Sequence of chain 1.A:
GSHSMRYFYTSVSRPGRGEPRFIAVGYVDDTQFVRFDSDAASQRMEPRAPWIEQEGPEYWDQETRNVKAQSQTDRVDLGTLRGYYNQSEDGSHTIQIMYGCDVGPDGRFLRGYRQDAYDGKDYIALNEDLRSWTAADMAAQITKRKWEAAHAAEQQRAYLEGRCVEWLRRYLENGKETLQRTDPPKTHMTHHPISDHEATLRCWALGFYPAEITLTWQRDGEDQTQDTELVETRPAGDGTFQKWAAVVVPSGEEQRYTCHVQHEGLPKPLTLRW

Binding-site contacts:
Ligand atom O contacts residue TRP147 of chain 1.A at 3.0 Å (h-bond).
Ligand atom N contacts residue TYR99 of chain 1.A at 2.9 Å (h-bond).
Ligand atom CD contacts residue ASP77 of chain 1.A at 3.5 Å.
Ligand atom OH contacts residue GLN155 of chain 1.A at 3.4 Å.
Ligand atom NH2 contacts residue GLN155 of chain 1.A at 3.2 Å.
Ligand atom O contacts residue THR80 of chain 1.A at 3.4 Å.
Ligand atom CZ contacts residue GLN155 of chain 1.A at 3.4 Å.
Ligand atom CG1 contacts residue GLU63 of chain 1.A at 3.5 Å.
Ligand atom N contacts residue TYR7 of chain 1.A at 3.0 Å (h-bond).
Ligand atom CG2 contacts residue TYR7 of chain 1.A at 3.3 Å (hydrophobic).
Ligand atom C contacts residue TYR84 of chain 1.A at 3.3 Å (hydrophobic).
Ligand atom CB contacts residue ASP77 of chain 1.A at 3.5 Å.
Ligand atom CE contacts residue ARG114 of chain 1.A at 3.3 Å.
Ligand atom CE contacts residue ASP116 of chain 1.A at 3.1 Å.
Ligand atom O contacts residue TYR159 of chain 1.A at 2.5 Å (h-bond).
Ligand atom CG2 contacts residue TYR9 of chain 1.A at 3.5 Å (hydrophobic).
Ligand atom CG contacts residue TYR99 of chain 1.A at 3.3 Å (hydrophobic).
Ligand atom C contacts residue TYR7 of chain 1.A at 3.4 Å (hydrophobic).
Ligand atom N contacts residue GLU63 of chain 1.A at 2.9 Å (salt-bridge).
Ligand atom SD contacts residue GLN156 of chain 1.A at 3.3 Å (h-bond).
Ligand atom C contacts residue LYS146 of chain 1.A at 3.4 Å.
Ligand atom CD1 contacts residue VAL67 of chain 1.A at 3.5 Å (hydrophobic).
Ligand atom CB contacts residue ASN66 of chain 1.A at 3.2 Å.
Ligand atom O contacts residue TYR84 of chain 1.A at 3.2 Å (h-bond).
Ligand atom CA contacts residue TYR171 of chain 1.A at 3.5 Å (hydrophobic).
Ligand atom N contacts residue ASP77 of chain 1.A at 3.0 Å (salt-bridge).
Ligand atom CE contacts residue TYR99 of chain 1.A at 3.3 Å (hydrophobic).
Ligand atom N contacts residue ASN66 of chain 1.A at 3.4 Å (h-bond).
Ligand atom NZ contacts residue ASP116 of chain 1.A at 2.6 Å (salt-bridge).
Ligand atom CA contacts residue GLU63 of chain 1.A at 3.3 Å.
Ligand atom CB contacts residue TYR99 of chain 1.A at 3.3 Å (hydrophobic).
Ligand atom CA contacts residue TYR7 of chain 1.A at 3.3 Å (hydrophobic).
Ligand atom OXT contacts residue THR143 of chain 1.A at 2.7 Å (h-bond).
Ligand atom O contacts residue TRP147 of chain 1.A at 3.3 Å (h-bond).
Ligand atom CD1 contacts residue ASN66 of chain 1.A at 3.5 Å.
Ligand atom CD1 contacts residue THR73 of chain 1.A at 3.5 Å.
Ligand atom CE1 contacts residue GLN155 of chain 1.A at 3.3 Å.
Ligand atom O contacts residue LYS146 of chain 1.A at 2.7 Å (salt-bridge).
Ligand atom N contacts residue TYR171 of chain 1.A at 2.7 Å (h-bond).
Ligand atom OXT contacts residue TYR84 of chain 1.A at 2.6 Å (h-bond).

The small molecule below binds the protein below.
Small molecule (SMILES): CC[C@H](C)[C@H](NC(=O)[C@H](C)N)C(=O)N[C@@H](CCSC)C(=O)N1CCC[C@H]1C(=O)N[C@@H](C)C(=O)N[C@@H](CCCN=C(N)N)C(=O)N[C@@H](Cc1ccccc1)C(=O)N[C@@H](Cc1ccc(O)cc1)C(=O)N1CCC[C@H]1C(=O)N[C@@H](CCCCN)C(=O)O